This small molecule binds to this protein.
Small molecule (SMILES): CC(=O)N[C@@H]1[C@@H](O)[C@H](O)[C@@H](CO)O[C@H]1O

Sequence of chain 1.A:
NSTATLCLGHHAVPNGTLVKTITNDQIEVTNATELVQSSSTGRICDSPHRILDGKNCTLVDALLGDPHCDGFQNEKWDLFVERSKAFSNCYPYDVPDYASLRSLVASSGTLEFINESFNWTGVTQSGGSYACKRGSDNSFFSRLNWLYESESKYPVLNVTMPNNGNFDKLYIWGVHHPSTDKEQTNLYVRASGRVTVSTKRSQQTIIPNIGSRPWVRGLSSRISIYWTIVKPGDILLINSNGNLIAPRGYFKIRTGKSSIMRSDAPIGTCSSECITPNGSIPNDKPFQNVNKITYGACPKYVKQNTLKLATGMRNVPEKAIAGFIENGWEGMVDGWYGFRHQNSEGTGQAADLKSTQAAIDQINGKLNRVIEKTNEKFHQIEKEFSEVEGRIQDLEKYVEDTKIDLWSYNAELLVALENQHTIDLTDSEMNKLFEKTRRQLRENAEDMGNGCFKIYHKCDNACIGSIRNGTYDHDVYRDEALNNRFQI

Binding-site contacts:
Ligand atom C8 contacts residue ASN15 of chain 1.A at 3.4 Å.
Ligand atom C3 contacts residue ASN15 of chain 1.A at 3.9 Å.
Ligand atom C5 contacts residue ASN15 of chain 1.A at 3.7 Å.
Ligand atom C1 contacts residue ASN15 of chain 1.A at 1.5 Å.
Ligand atom O7 contacts residue ASN15 of chain 1.A at 2.8 Å (h-bond).
Ligand atom C4 contacts residue ASN15 of chain 1.A at 4.3 Å.
Ligand atom C7 contacts residue ASN15 of chain 1.A at 3.2 Å.
Ligand atom C8 contacts residue ASN31 of chain 1.A at 4.2 Å.
Ligand atom C8 contacts residue THR30 of chain 1.A at 4.0 Å.
Ligand atom N2 contacts residue ASN15 of chain 1.A at 3.1 Å (h-bond).
Ligand atom C8 contacts residue THR17 of chain 1.A at 4.1 Å.
Ligand atom C2 contacts residue ASN15 of chain 1.A at 2.6 Å.
Ligand atom O5 contacts residue ASN15 of chain 1.A at 2.4 Å (h-bond).